Binding-site contacts:
Ligand atom N7 contacts residue ASN135 of chain 1.A at 3.2 Å (h-bond).
Ligand atom O3G contacts residue THR61 of chain 1.A at 3.0 Å (h-bond).
Ligand atom O2A contacts residue TYR46 of chain 1.A at 2.8 Å (h-bond).
Ligand atom O2G contacts residue VAL19 of chain 1.A at 3.3 Å.
Ligand atom C6 contacts residue LYS136 of chain 1.A at 3.6 Å.
Ligand atom O1A contacts residue THR24 of chain 1.A at 3.4 Å (h-bond).
Ligand atom O1B contacts residue LYS23 of chain 1.A at 2.9 Å (salt-bridge).
Ligand atom PG contacts residue MG1 of chain 1.C at 3.1 Å.
Ligand atom O1B contacts residue HIS21 of chain 1.A at 3.3 Å (h-bond).
Ligand atom N3B contacts residue ASP20 of chain 1.A at 3.2 Å (salt-bridge).
Ligand atom O2B contacts residue MG1 of chain 1.C at 2.1 Å.
Ligand atom O2G contacts residue LYS23 of chain 1.A at 2.9 Å (salt-bridge).
Ligand atom N3B contacts residue MG1 of chain 1.C at 3.4 Å.
Ligand atom O3G contacts residue ILE60 of chain 1.A at 3.4 Å.
Ligand atom O2B contacts residue THR24 of chain 1.A at 2.8 Å (h-bond).
Ligand atom N2 contacts residue MET139 of chain 1.A at 3.2 Å.
Ligand atom C5 contacts residue LEU175 of chain 1.A at 3.5 Å (hydrophobic).
Ligand atom O4' contacts residue LYS136 of chain 1.A at 3.3 Å.
Ligand atom C6 contacts residue LEU175 of chain 1.A at 3.5 Å (hydrophobic).
Ligand atom PB contacts residue LYS23 of chain 1.A at 3.5 Å.
Ligand atom C6 contacts residue SER173 of chain 1.A at 3.5 Å.
Ligand atom O2G contacts residue GLY83 of chain 1.A at 3.0 Å (h-bond).
Ligand atom O2G contacts residue ASP20 of chain 1.A at 3.3 Å (salt-bridge).
Ligand atom O1B contacts residue GLY22 of chain 1.A at 2.8 Å (h-bond).
Ligand atom O6 contacts residue SER173 of chain 1.A at 2.7 Å (h-bond).
Ligand atom O6 contacts residue ASP138 of chain 1.A at 3.5 Å (salt-bridge).
Ligand atom C6 contacts residue ASP138 of chain 1.A at 3.5 Å.
Ligand atom O6 contacts residue LEU175 of chain 1.A at 3.2 Å (h-bond).
Ligand atom O1G contacts residue THR61 of chain 1.A at 3.0 Å (h-bond).
Ligand atom C5' contacts residue ASP20 of chain 1.A at 3.3 Å.
Ligand atom N2 contacts residue ASP138 of chain 1.A at 3.0 Å (salt-bridge).
Ligand atom O6 contacts residue ASN135 of chain 1.A at 3.1 Å (h-bond).
Ligand atom PB contacts residue MG1 of chain 1.C at 3.2 Å.
Ligand atom N1 contacts residue ASP138 of chain 1.A at 2.7 Å (salt-bridge).
Ligand atom O1A contacts residue GLY22 of chain 1.A at 3.4 Å.
Ligand atom O1A contacts residue THR25 of chain 1.A at 2.6 Å (h-bond).
Ligand atom O1G contacts residue MG1 of chain 1.C at 1.9 Å.
Ligand atom O3A contacts residue GLY22 of chain 1.A at 3.0 Å (h-bond).
Ligand atom O6 contacts residue ALA174 of chain 1.A at 3.0 Å (h-bond).
Ligand atom O2B contacts residue LYS23 of chain 1.A at 3.4 Å (salt-bridge).

The small molecule below binds the protein below.
Small molecule (SMILES): Nc1nc2c(ncn2[C@@H]2O[C@H](CO[P](=O)(O)O[P](=O)(O)NP(=O)(O)O)[C@@H](O)[C@H]2O)c(=O)[nH]1

Sequence of chain 1.A:
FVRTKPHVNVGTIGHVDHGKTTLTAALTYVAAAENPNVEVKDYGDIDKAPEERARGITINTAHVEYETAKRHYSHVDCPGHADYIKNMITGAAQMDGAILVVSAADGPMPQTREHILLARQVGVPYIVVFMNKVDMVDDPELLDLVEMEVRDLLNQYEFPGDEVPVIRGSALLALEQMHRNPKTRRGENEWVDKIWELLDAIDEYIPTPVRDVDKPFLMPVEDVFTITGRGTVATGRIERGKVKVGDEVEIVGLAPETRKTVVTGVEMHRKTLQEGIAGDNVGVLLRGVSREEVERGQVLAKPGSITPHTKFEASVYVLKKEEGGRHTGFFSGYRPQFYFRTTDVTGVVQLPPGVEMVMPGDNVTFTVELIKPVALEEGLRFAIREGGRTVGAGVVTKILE